Binding-site contacts:
Ligand atom C20 contacts residue TYR83 of chain 1.A at 3.2 Å (hydrophobic).
Ligand atom N23 contacts residue ASP38 of chain 1.A at 3.5 Å (salt-bridge).
Ligand atom N23 contacts residue ASP226 of chain 1.A at 3.2 Å (salt-bridge).
Ligand atom C5 contacts residue PHE124 of chain 1.A at 3.6 Å (hydrophobic).
Ligand atom O4 contacts residue SER230 of chain 1.A at 3.1 Å (h-bond).
Ligand atom C21 contacts residue ASP38 of chain 1.A at 3.5 Å.
Ligand atom C33 contacts residue TYR83 of chain 1.A at 3.1 Å (hydrophobic).
Ligand atom O4 contacts residue GLY228 of chain 1.A at 3.2 Å (h-bond).
Ligand atom C8 contacts residue GLN19 of chain 1.A at 3.5 Å.
Ligand atom C24 contacts residue ASP38 of chain 1.A at 3.6 Å.
Ligand atom C33 contacts residue ARG82 of chain 1.A at 3.4 Å.
Ligand atom C5 contacts residue GLY228 of chain 1.A at 3.6 Å.
Ligand atom O2 contacts residue VAL36 of chain 1.A at 3.5 Å.
Ligand atom N23 contacts residue GLY228 of chain 1.A at 3.2 Å (h-bond).
Ligand atom C1 contacts residue THR227 of chain 1.A at 3.7 Å.
Ligand atom O2 contacts residue GLY228 of chain 1.A at 3.7 Å.
Ligand atom O16 contacts residue THR85 of chain 1.A at 3.1 Å (h-bond).
Ligand atom C7 contacts residue PHE124 of chain 1.A at 3.6 Å (hydrophobic).
Ligand atom C10 contacts residue PRO118 of chain 1.A at 3.5 Å (hydrophobic).
Ligand atom O25 contacts residue ASP38 of chain 1.A at 2.8 Å (salt-bridge).
Ligand atom O30 contacts residue SER84 of chain 1.A at 3.4 Å (h-bond).
Ligand atom O30 contacts residue TYR83 of chain 1.A at 3.0 Å.
Ligand atom O4 contacts residue THR18 of chain 1.A at 3.3 Å (h-bond).
Ligand atom O25 contacts residue ASP226 of chain 1.A at 3.2 Å (salt-bridge).
Ligand atom C8 contacts residue PHE124 of chain 1.A at 3.7 Å (hydrophobic).
Ligand atom O30 contacts residue ARG82 of chain 1.A at 3.5 Å (salt-bridge).
Ligand atom C33 contacts residue SER41 of chain 1.A at 3.6 Å.
Ligand atom C35 contacts residue ARG82 of chain 1.A at 3.1 Å.
Ligand atom C32 contacts residue ARG82 of chain 1.A at 3.5 Å.
Ligand atom C3 contacts residue THR18 of chain 1.A at 3.6 Å.
Ligand atom O4 contacts residue ALA229 of chain 1.A at 3.5 Å.
Ligand atom C6 contacts residue GLN19 of chain 1.A at 3.4 Å.
Ligand atom C17 contacts residue GLY228 of chain 1.A at 3.3 Å.
Ligand atom C14 contacts residue GLY228 of chain 1.A at 2.8 Å.
Ligand atom O25 contacts residue GLY40 of chain 1.A at 3.4 Å.
Ligand atom C3 contacts residue GLY228 of chain 1.A at 3.2 Å.
Ligand atom C26 contacts residue SER84 of chain 1.A at 3.6 Å.
Ligand atom C34 contacts residue SER41 of chain 1.A at 3.4 Å.
Ligand atom C24 contacts residue TYR83 of chain 1.A at 3.6 Å (hydrophobic).
Ligand atom N31 contacts residue GLY40 of chain 1.A at 3.7 Å.

This protein binds this small molecule.
Small molecule (SMILES): CCCCNC(=O)[C@H](C)C[C@H](O)[C@@H](N)CC(C)(C)CC(=O)N1C[C@H](C(=O)OC)Cc2ccccc21

Sequence of chain 1.A:
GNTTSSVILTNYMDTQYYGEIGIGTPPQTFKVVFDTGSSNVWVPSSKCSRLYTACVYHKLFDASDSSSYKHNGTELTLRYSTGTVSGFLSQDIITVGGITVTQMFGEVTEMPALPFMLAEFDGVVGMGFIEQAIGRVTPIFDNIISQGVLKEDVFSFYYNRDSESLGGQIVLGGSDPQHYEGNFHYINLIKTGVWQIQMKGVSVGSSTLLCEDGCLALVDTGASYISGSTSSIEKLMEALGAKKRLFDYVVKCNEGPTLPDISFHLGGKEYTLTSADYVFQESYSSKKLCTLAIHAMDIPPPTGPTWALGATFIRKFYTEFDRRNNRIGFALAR